This small molecule binds to this protein.
Small molecule (SMILES): O=C(C(=O)N1CCN(C(=O)c2ccccc2)CC1)c1c[nH]c2c(F)ccc(Br)c12

Binding-site contacts:
Ligand atom BR contacts residue TRP82 of chain 3.D at 3.6 Å.
Ligand atom C06 contacts residue ILE400 of chain 3.D at 3.5 Å (hydrophobic).
Ligand atom O28 contacts residue VAL236 of chain 3.D at 3.4 Å.
Ligand atom C01 contacts residue ALA409 of chain 3.D at 3.7 Å (hydrophobic).
Ligand atom C20 contacts residue ILE400 of chain 3.D at 3.6 Å (hydrophobic).
Ligand atom F22 contacts residue ASP83 of chain 3.D at 3.4 Å.
Ligand atom C02 contacts residue ASP83 of chain 3.D at 3.6 Å.
Ligand atom C03 contacts residue MET402 of chain 3.D at 3.6 Å (hydrophobic).
Ligand atom C09 contacts residue TRP82 of chain 3.D at 3.7 Å (hydrophobic).
Ligand atom C12 contacts residue TRP82 of chain 3.D at 3.3 Å (hydrophobic).
Ligand atom C19 contacts residue SER354 of chain 3.D at 3.3 Å.
Ligand atom C11 contacts residue TRP82 of chain 3.D at 3.7 Å (hydrophobic).
Ligand atom C02 contacts residue MET402 of chain 3.D at 3.5 Å (hydrophobic).
Ligand atom C20 contacts residue TYR363 of chain 3.D at 3.1 Å (hydrophobic).
Ligand atom C08 contacts residue TRP82 of chain 3.D at 3.6 Å (hydrophobic).
Ligand atom C17 contacts residue VAL236 of chain 3.D at 3.3 Å (hydrophobic).
Ligand atom C01 contacts residue LYS408 of chain 3.D at 3.6 Å.
Ligand atom O28 contacts residue PHE361 of chain 3.D at 3.5 Å.
Ligand atom C21 contacts residue ILE400 of chain 3.D at 3.5 Å (hydrophobic).
Ligand atom N25 contacts residue VAL236 of chain 3.D at 3.5 Å.
Ligand atom C19 contacts residue TYR363 of chain 3.D at 3.6 Å (hydrophobic).
Ligand atom C07 contacts residue ILE79 of chain 3.D at 3.2 Å (hydrophobic).
Ligand atom C13 contacts residue TRP403 of chain 3.D at 3.7 Å (hydrophobic).
Ligand atom C05 contacts residue MET402 of chain 3.D at 3.7 Å (hydrophobic).
Ligand atom C06 contacts residue MET402 of chain 3.D at 3.6 Å (hydrophobic).
Ligand atom C04 contacts residue MET402 of chain 3.D at 3.7 Å (hydrophobic).
Ligand atom C07 contacts residue TRP82 of chain 3.D at 3.7 Å (hydrophobic).
Ligand atom C15 contacts residue VAL236 of chain 3.D at 3.5 Å (hydrophobic).
Ligand atom O26 contacts residue ILE79 of chain 3.D at 3.7 Å.
Ligand atom O26 contacts residue TRP82 of chain 3.D at 3.0 Å.
Ligand atom C01 contacts residue MET402 of chain 3.D at 3.5 Å (hydrophobic).
Ligand atom O26 contacts residue ILE78 of chain 3.D at 3.7 Å.
Ligand atom C21 contacts residue PHE361 of chain 3.D at 3.3 Å (hydrophobic).
Ligand atom C07 contacts residue ASP83 of chain 3.D at 3.1 Å.
Ligand atom C15 contacts residue PHE361 of chain 3.D at 3.7 Å (hydrophobic).
Ligand atom C14 contacts residue TRP403 of chain 3.D at 3.4 Å (hydrophobic).
Ligand atom C03 contacts residue ASP83 of chain 3.D at 3.1 Å.
Ligand atom N23 contacts residue ASP83 of chain 3.D at 2.2 Å (salt-bridge).
Ligand atom N23 contacts residue ILE79 of chain 3.D at 3.8 Å.
Ligand atom C18 contacts residue SER354 of chain 3.D at 3.1 Å.

Sequence of chain 3.D:
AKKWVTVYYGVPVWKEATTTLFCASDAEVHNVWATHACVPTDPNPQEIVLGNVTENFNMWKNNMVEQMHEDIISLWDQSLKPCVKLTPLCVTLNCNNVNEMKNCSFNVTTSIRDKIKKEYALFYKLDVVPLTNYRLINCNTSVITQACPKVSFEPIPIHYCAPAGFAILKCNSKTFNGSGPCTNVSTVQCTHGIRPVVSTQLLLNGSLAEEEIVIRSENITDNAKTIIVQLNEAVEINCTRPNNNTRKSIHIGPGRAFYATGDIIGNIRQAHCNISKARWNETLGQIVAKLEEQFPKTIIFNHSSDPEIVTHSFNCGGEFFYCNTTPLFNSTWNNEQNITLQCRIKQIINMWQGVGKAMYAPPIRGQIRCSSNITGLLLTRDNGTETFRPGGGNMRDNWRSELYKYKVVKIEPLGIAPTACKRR